A protein and the small-molecule ligand that binds it are described below.
Small molecule (SMILES): CC(=O)N[C@@H]1[C@@H](O)[C@H](O)[C@@H](CO)O[C@H]1O

Binding-site contacts:
Ligand atom C1 contacts residue PRO4 of chain 1.F at 4.1 Å (hydrophobic).
Ligand atom C2 contacts residue ASN8 of chain 1.F at 2.6 Å.
Ligand atom C4 contacts residue ASN8 of chain 1.F at 4.2 Å.
Ligand atom O5 contacts residue SER358 of chain 1.F at 4.4 Å.
Ligand atom C6 contacts residue SER358 of chain 1.F at 3.8 Å.
Ligand atom O5 contacts residue ASN8 of chain 1.F at 2.1 Å (h-bond).
Ligand atom O7 contacts residue ASN8 of chain 1.F at 3.4 Å (h-bond).
Ligand atom C6 contacts residue PRO4 of chain 1.F at 3.6 Å (hydrophobic).
Ligand atom C5 contacts residue ASN8 of chain 1.F at 3.5 Å.
Ligand atom C3 contacts residue ASN8 of chain 1.F at 3.9 Å.
Ligand atom C1 contacts residue ASN8 of chain 1.F at 1.6 Å.
Ligand atom N2 contacts residue ASN8 of chain 1.F at 3.3 Å (h-bond).
Ligand atom O6 contacts residue PRO4 of chain 1.F at 3.6 Å.
Ligand atom O5 contacts residue PRO4 of chain 1.F at 3.7 Å.
Ligand atom C5 contacts residue PRO4 of chain 1.F at 3.6 Å (hydrophobic).
Ligand atom C6 contacts residue ASN8 of chain 1.F at 4.4 Å.
Ligand atom C7 contacts residue ASN8 of chain 1.F at 3.6 Å.

Sequence of chain 1.F:
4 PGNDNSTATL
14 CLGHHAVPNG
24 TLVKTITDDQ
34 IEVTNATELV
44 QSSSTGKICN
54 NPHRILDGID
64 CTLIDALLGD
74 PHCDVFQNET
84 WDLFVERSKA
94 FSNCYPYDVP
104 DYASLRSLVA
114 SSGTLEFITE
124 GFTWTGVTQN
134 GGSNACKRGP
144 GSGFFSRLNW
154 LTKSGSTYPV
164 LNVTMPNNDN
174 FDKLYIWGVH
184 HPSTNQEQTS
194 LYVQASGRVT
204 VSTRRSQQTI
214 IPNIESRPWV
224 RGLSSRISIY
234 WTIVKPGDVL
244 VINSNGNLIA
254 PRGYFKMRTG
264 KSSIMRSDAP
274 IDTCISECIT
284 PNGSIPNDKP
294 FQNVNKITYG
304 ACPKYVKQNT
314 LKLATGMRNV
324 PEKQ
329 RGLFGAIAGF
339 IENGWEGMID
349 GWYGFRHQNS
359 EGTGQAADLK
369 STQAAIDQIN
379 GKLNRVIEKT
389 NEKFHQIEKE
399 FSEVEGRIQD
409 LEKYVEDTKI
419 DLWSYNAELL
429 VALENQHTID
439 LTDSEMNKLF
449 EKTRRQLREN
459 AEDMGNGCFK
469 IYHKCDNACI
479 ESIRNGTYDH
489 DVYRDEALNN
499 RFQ